Sequence of chain 1.A:
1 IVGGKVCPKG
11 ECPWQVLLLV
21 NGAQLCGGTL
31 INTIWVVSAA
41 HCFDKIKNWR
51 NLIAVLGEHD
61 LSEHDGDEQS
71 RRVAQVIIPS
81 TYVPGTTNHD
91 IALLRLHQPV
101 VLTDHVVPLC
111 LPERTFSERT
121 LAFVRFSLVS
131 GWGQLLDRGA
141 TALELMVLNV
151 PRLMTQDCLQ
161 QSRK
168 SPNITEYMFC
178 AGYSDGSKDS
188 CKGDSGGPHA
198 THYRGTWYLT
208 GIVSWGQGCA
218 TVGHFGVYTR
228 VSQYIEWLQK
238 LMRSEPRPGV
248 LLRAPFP

The small molecule below binds the protein below.
Small molecule (SMILES): COc1cc(CNc2ccc(C(=N)N)cc2)c(NS(C)(=O)=O)cc1OCc1ccccc1

Binding-site contacts:
Ligand atom C18 contacts residue TRP212 of chain 1.A at 3.7 Å (hydrophobic).
Ligand atom N1 contacts residue SER187 of chain 1.A at 3.2 Å (h-bond).
Ligand atom O2 contacts residue THR87 of chain 1.A at 3.5 Å.
Ligand atom C2 contacts residue TRP212 of chain 1.A at 3.3 Å (hydrophobic).
Ligand atom N1 contacts residue ASP186 of chain 1.A at 3.1 Å (salt-bridge).
Ligand atom N2 contacts residue ASP186 of chain 1.A at 2.5 Å (salt-bridge).
Ligand atom C3 contacts residue VAL210 of chain 1.A at 3.7 Å (hydrophobic).
Ligand atom O3 contacts residue THR87 of chain 1.A at 3.3 Å.
Ligand atom C1 contacts residue TRP212 of chain 1.A at 3.5 Å (hydrophobic).
Ligand atom C17 contacts residue GLY213 of chain 1.A at 3.7 Å.
Ligand atom C5 contacts residue SER192 of chain 1.A at 3.7 Å.
Ligand atom N3 contacts residue LYS189 of chain 1.A at 3.7 Å.
Ligand atom C7 contacts residue GLY213 of chain 1.A at 3.5 Å.
Ligand atom C23 contacts residue SER211 of chain 1.A at 3.5 Å.
Ligand atom C18 contacts residue GLY213 of chain 1.A at 3.3 Å.
Ligand atom C17 contacts residue TRP212 of chain 1.A at 3.5 Å (hydrophobic).
Ligand atom C12 contacts residue TRP212 of chain 1.A at 3.7 Å (hydrophobic).
Ligand atom C5 contacts residue LYS189 of chain 1.A at 3.5 Å.
Ligand atom N2 contacts residue GLY215 of chain 1.A at 3.2 Å (h-bond).
Ligand atom C11 contacts residue TRP212 of chain 1.A at 3.2 Å (hydrophobic).
Ligand atom C7 contacts residue GLY215 of chain 1.A at 3.5 Å.
Ligand atom O5 contacts residue LYS189 of chain 1.A at 3.3 Å.
Ligand atom C23 contacts residue ASP90 of chain 1.A at 3.3 Å.
Ligand atom C10 contacts residue SER211 of chain 1.A at 3.3 Å.
Ligand atom O2 contacts residue TRP212 of chain 1.A at 3.3 Å.
Ligand atom C7 contacts residue TRP212 of chain 1.A at 3.5 Å (hydrophobic).
Ligand atom C1 contacts residue ASP186 of chain 1.A at 3.5 Å.
Ligand atom C5 contacts residue TRP212 of chain 1.A at 3.7 Å (hydrophobic).
Ligand atom C1 contacts residue SER187 of chain 1.A at 3.4 Å.
Ligand atom C4 contacts residue SER211 of chain 1.A at 3.4 Å.
Ligand atom N3 contacts residue SER192 of chain 1.A at 3.0 Å (h-bond).
Ligand atom C4 contacts residue SER192 of chain 1.A at 3.5 Å.
Ligand atom C5 contacts residue SER211 of chain 1.A at 3.6 Å.
Ligand atom N1 contacts residue GLY223 of chain 1.A at 3.5 Å.
Ligand atom C23 contacts residue HIS41 of chain 1.A at 3.3 Å.
Ligand atom N2 contacts residue SER187 of chain 1.A at 3.3 Å (h-bond).
Ligand atom N1 contacts residue TRP212 of chain 1.A at 3.4 Å (h-bond).
Ligand atom C10 contacts residue TRP212 of chain 1.A at 3.6 Å (hydrophobic).
Ligand atom N3 contacts residue SER211 of chain 1.A at 3.3 Å (h-bond).
Ligand atom C3 contacts residue TRP212 of chain 1.A at 3.5 Å (hydrophobic).